Binding-site contacts:
Ligand atom C4 contacts residue ASN108 of chain 1.A at 4.3 Å.
Ligand atom C7 contacts residue ASN108 of chain 1.A at 3.3 Å.
Ligand atom O7 contacts residue ASP144 of chain 1.A at 3.0 Å (salt-bridge).
Ligand atom C8 contacts residue GLY107 of chain 1.A at 4.1 Å.
Ligand atom C3 contacts residue ASN148 of chain 1.A at 4.3 Å.
Ligand atom N2 contacts residue PHE118 of chain 1.A at 3.5 Å.
Ligand atom C2 contacts residue ASN108 of chain 1.A at 2.4 Å.
Ligand atom C2 contacts residue PHE118 of chain 1.A at 3.9 Å (hydrophobic).
Ligand atom C8 contacts residue ASN148 of chain 1.A at 3.5 Å.
Ligand atom C7 contacts residue TYR142 of chain 1.A at 3.9 Å (hydrophobic).
Ligand atom O7 contacts residue ASN108 of chain 1.A at 3.3 Å (h-bond).
Ligand atom C8 contacts residue TYR142 of chain 1.A at 4.2 Å (hydrophobic).
Ligand atom C1 contacts residue PHE118 of chain 1.A at 4.0 Å (hydrophobic).
Ligand atom C8 contacts residue CYS143 of chain 1.A at 3.7 Å (hydrophobic).
Ligand atom C3 contacts residue ASP144 of chain 1.A at 3.5 Å.
Ligand atom O3 contacts residue ASN148 of chain 1.A at 3.4 Å (h-bond).
Ligand atom N2 contacts residue ASN148 of chain 1.A at 3.8 Å.
Ligand atom C7 contacts residue ASN148 of chain 1.A at 3.7 Å.
Ligand atom O3 contacts residue ASP144 of chain 1.A at 2.6 Å (salt-bridge).
Ligand atom C3 contacts residue ASN108 of chain 1.A at 3.8 Å.
Ligand atom O7 contacts residue TYR142 of chain 1.A at 3.2 Å (h-bond).
Ligand atom C5 contacts residue ASN108 of chain 1.A at 3.7 Å.
Ligand atom N2 contacts residue ASN108 of chain 1.A at 2.9 Å (h-bond).
Ligand atom O7 contacts residue ASN148 of chain 1.A at 4.5 Å.
Ligand atom C8 contacts residue ASP144 of chain 1.A at 3.9 Å.
Ligand atom O6 contacts residue ASP144 of chain 1.A at 3.2 Å (salt-bridge).
Ligand atom C4 contacts residue ASP144 of chain 1.A at 4.1 Å.
Ligand atom O5 contacts residue ASN108 of chain 1.A at 2.4 Å (h-bond).
Ligand atom O7 contacts residue CYS143 of chain 1.A at 3.5 Å.
Ligand atom C3 contacts residue PHE118 of chain 1.A at 3.7 Å (hydrophobic).
Ligand atom O5 contacts residue ASP144 of chain 1.A at 4.3 Å.
Ligand atom C7 contacts residue CYS143 of chain 1.A at 4.1 Å (hydrophobic).
Ligand atom N2 contacts residue ASP144 of chain 1.A at 4.0 Å.
Ligand atom C7 contacts residue PHE118 of chain 1.A at 4.2 Å (hydrophobic).
Ligand atom O3 contacts residue PHE118 of chain 1.A at 4.3 Å.
Ligand atom C8 contacts residue PHE118 of chain 1.A at 3.6 Å (hydrophobic).
Ligand atom C2 contacts residue ASP144 of chain 1.A at 3.5 Å.
Ligand atom C7 contacts residue ASP144 of chain 1.A at 3.5 Å.
Ligand atom C1 contacts residue ASN108 of chain 1.A at 1.4 Å.

Sequence of chain 1.A:
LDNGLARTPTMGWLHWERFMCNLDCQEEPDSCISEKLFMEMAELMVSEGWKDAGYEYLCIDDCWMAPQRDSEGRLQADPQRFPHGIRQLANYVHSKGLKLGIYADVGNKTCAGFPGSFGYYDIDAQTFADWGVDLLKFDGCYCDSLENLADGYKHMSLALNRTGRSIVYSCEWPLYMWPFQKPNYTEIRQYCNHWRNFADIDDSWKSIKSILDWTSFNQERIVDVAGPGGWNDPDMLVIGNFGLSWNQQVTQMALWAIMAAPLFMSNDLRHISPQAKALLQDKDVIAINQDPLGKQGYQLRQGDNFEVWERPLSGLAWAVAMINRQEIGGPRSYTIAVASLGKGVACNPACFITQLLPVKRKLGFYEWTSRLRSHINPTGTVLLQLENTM

The small molecule below binds the protein below.
Small molecule (SMILES): CC(=O)N[C@H]1[C@H](O[C@H]2[C@H](O)[C@@H](NC(C)=O)CO[C@@H]2CO[C@@H]2O[C@@H](C)[C@@H](O)[C@@H](O)[C@@H]2O)O[C@H](CO)[C@@H](O)[C@@H]1O